A protein and the small-molecule ligand that binds it are described below.
Small molecule (SMILES): CC(=O)N[C@@H]1[C@@H](O)[C@H](O)[C@@H](CO)O[C@H]1O

Sequence of chain 1.A:
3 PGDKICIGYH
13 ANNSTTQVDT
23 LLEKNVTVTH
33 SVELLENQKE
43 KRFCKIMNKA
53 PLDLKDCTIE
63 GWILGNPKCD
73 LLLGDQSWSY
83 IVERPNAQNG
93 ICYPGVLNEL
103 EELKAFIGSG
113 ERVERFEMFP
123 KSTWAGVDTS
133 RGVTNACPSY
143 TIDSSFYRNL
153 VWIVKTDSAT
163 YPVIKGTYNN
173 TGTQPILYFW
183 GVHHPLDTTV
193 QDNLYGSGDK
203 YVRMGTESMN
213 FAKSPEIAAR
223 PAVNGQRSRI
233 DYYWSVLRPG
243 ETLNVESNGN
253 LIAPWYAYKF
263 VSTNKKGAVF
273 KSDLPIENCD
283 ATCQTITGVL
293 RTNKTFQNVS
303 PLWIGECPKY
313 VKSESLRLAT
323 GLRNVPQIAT

Binding-site contacts:
Ligand atom O7 contacts residue ASN27 of chain 1.A at 3.2 Å (h-bond).
Ligand atom C5 contacts residue ASN27 of chain 1.A at 3.5 Å.
Ligand atom C2 contacts residue ASN27 of chain 1.A at 2.8 Å.
Ligand atom C1 contacts residue ASN27 of chain 1.A at 1.5 Å.
Ligand atom C7 contacts residue ASN27 of chain 1.A at 3.4 Å.
Ligand atom O6 contacts residue GLN19 of chain 1.A at 3.6 Å (h-bond).
Ligand atom C4 contacts residue ASN27 of chain 1.A at 4.3 Å.
Ligand atom O5 contacts residue GLN19 of chain 1.A at 3.6 Å (h-bond).
Ligand atom O7 contacts residue ASP21 of chain 1.A at 3.7 Å.
Ligand atom C1 contacts residue GLN19 of chain 1.A at 3.5 Å.
Ligand atom N2 contacts residue ASN27 of chain 1.A at 3.3 Å (h-bond).
Ligand atom C5 contacts residue GLN19 of chain 1.A at 4.4 Å.
Ligand atom C3 contacts residue ASN27 of chain 1.A at 3.9 Å.
Ligand atom O6 contacts residue ASN27 of chain 1.A at 4.1 Å.
Ligand atom C6 contacts residue ASN27 of chain 1.A at 4.4 Å.
Ligand atom O5 contacts residue ASN27 of chain 1.A at 2.2 Å (h-bond).